Binding-site contacts:
Ligand atom O6 contacts residue SER72 of chain 1.C at 3.6 Å (h-bond).
Ligand atom C6 contacts residue SER72 of chain 1.C at 4.4 Å.
Ligand atom O7 contacts residue GLN24 of chain 1.C at 4.0 Å.
Ligand atom C7 contacts residue THR20 of chain 1.C at 4.1 Å.
Ligand atom O5 contacts residue ASN70 of chain 1.C at 2.3 Å (h-bond).
Ligand atom C1 contacts residue GLN24 of chain 1.C at 4.0 Å.
Ligand atom C2 contacts residue ASN70 of chain 1.C at 2.4 Å.
Ligand atom N2 contacts residue ASN70 of chain 1.C at 2.9 Å (h-bond).
Ligand atom O7 contacts residue ASN70 of chain 1.C at 4.2 Å.
Ligand atom C7 contacts residue GLN24 of chain 1.C at 4.0 Å.
Ligand atom O6 contacts residue SER65 of chain 1.C at 4.1 Å.
Ligand atom C5 contacts residue ASN70 of chain 1.C at 3.6 Å.
Ligand atom C4 contacts residue ASN70 of chain 1.C at 4.2 Å.
Ligand atom C8 contacts residue THR20 of chain 1.C at 4.1 Å.
Ligand atom C8 contacts residue ASN70 of chain 1.C at 2.9 Å.
Ligand atom C1 contacts residue ASN70 of chain 1.C at 1.4 Å.
Ligand atom N2 contacts residue GLN24 of chain 1.C at 4.0 Å.
Ligand atom O7 contacts residue THR20 of chain 1.C at 3.3 Å (h-bond).
Ligand atom C7 contacts residue ASN70 of chain 1.C at 3.2 Å.
Ligand atom C3 contacts residue ASN70 of chain 1.C at 3.8 Å.

Sequence of chain 1.C:
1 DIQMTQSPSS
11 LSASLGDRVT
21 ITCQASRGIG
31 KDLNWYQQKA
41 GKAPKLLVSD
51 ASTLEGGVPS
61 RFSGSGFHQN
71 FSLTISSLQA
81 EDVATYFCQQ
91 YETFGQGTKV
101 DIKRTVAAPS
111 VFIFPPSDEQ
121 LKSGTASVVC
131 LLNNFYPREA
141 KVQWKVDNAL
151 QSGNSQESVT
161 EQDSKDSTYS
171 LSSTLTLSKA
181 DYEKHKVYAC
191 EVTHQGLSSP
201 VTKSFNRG

This protein binds this small molecule.
Small molecule (SMILES): CC(=O)N[C@H]1[C@H](O[C@H]2[C@H](O)[C@@H](NC(C)=O)CO[C@@H]2CO)O[C@H](CO)[C@@H](O[C@@H]2O[C@H](CO)[C@@H](O)[C@H](O)[C@@H]2O)[C@@H]1O